Binding-site contacts:
Ligand atom C2 contacts residue ASN683 of chain 1.A at 2.6 Å.
Ligand atom C1 contacts residue ASN683 of chain 1.A at 1.4 Å.
Ligand atom C4 contacts residue ASN683 of chain 1.A at 4.3 Å.
Ligand atom O6 contacts residue GLY1105 of chain 1.A at 3.2 Å.
Ligand atom O6 contacts residue ASN683 of chain 1.A at 3.9 Å.
Ligand atom O5 contacts residue ASN683 of chain 1.A at 2.4 Å (h-bond).
Ligand atom C3 contacts residue ASN683 of chain 1.A at 3.9 Å.
Ligand atom C7 contacts residue ASN683 of chain 1.A at 4.2 Å.
Ligand atom C6 contacts residue GLY1105 of chain 1.A at 3.6 Å.
Ligand atom N2 contacts residue ASN683 of chain 1.A at 3.0 Å (h-bond).
Ligand atom C5 contacts residue ASN683 of chain 1.A at 3.7 Å.

This protein binds this small molecule.
Small molecule (SMILES): CC(=O)N[C@@H]1[C@@H](O)[C@H](O)[C@@H](CO)O[C@H]1O

Sequence of chain 1.A:
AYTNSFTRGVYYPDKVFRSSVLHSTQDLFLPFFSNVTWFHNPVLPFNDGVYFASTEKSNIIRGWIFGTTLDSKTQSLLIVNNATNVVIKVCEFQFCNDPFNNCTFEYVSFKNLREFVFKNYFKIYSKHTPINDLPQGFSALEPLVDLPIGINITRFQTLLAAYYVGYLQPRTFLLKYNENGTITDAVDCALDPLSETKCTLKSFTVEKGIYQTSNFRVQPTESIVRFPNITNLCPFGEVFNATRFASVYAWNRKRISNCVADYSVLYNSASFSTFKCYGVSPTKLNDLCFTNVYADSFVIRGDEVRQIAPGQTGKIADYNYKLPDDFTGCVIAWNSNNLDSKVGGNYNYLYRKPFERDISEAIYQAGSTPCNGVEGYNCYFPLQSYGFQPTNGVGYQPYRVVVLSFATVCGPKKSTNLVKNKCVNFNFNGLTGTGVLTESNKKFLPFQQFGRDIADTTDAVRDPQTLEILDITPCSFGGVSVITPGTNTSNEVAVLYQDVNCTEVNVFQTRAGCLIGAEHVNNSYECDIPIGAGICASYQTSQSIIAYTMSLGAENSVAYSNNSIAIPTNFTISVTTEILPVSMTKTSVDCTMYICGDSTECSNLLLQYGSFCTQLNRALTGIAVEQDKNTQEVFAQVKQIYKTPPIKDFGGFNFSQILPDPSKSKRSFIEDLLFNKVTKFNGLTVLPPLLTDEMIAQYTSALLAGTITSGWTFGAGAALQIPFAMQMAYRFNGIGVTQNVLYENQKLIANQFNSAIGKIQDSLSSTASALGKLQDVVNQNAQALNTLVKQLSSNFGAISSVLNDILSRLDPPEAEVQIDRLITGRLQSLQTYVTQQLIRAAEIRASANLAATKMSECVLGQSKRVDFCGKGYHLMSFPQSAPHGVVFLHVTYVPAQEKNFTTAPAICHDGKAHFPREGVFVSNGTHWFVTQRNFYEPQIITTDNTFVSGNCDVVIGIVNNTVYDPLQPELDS